A protein and the small-molecule ligand that binds it are described below.
Small molecule (SMILES): COC(=O)CN1CCN(c2nccs2)CC1

Binding-site contacts:
Ligand atom C8 contacts residue TYR72 of chain 1.B at 3.9 Å (hydrophobic).
Ligand atom N1 contacts residue THR11 of chain 1.B at 4.2 Å.
Ligand atom C1 contacts residue LYS92 of chain 1.B at 3.9 Å.
Ligand atom C4 contacts residue THR11 of chain 1.B at 3.2 Å.
Ligand atom C4 contacts residue GLN74 of chain 1.B at 3.6 Å.
Ligand atom S contacts residue PHE93 of chain 1.B at 3.9 Å.
Ligand atom C5 contacts residue LYS92 of chain 1.B at 3.8 Å.
Ligand atom N1 contacts residue TYR72 of chain 1.B at 4.0 Å.
Ligand atom C4 contacts residue TYR72 of chain 1.B at 3.4 Å (hydrophobic).
Ligand atom C9 contacts residue TYR72 of chain 1.B at 3.9 Å (hydrophobic).
Ligand atom S contacts residue GLU87 of chain 1.B at 3.8 Å.
Ligand atom N2 contacts residue TYR72 of chain 1.B at 4.0 Å.
Ligand atom N2 contacts residue THR11 of chain 1.B at 4.0 Å.
Ligand atom C7 contacts residue THR11 of chain 1.B at 4.4 Å.
Ligand atom C3 contacts residue GLN74 of chain 1.B at 3.4 Å.
Ligand atom C9 contacts residue PRO9 of chain 1.B at 3.7 Å (hydrophobic).
Ligand atom N2 contacts residue ILE96 of chain 1.B at 4.0 Å.
Ligand atom C7 contacts residue TYR72 of chain 1.B at 3.9 Å (hydrophobic).
Ligand atom C8 contacts residue ILE96 of chain 1.B at 3.5 Å (hydrophobic).
Ligand atom N contacts residue LYS92 of chain 1.B at 4.5 Å.
Ligand atom C8 contacts residue PRO9 of chain 1.B at 3.6 Å (hydrophobic).
Ligand atom C6 contacts residue LYS92 of chain 1.B at 3.3 Å.
Ligand atom N contacts residue TYR72 of chain 1.B at 4.5 Å.
Ligand atom C3 contacts residue TYR72 of chain 1.B at 4.5 Å (hydrophobic).
Ligand atom C6 contacts residue GLU87 of chain 1.B at 4.4 Å.
Ligand atom O1 contacts residue LYS92 of chain 1.B at 2.8 Å (salt-bridge).
Ligand atom C9 contacts residue ILE96 of chain 1.B at 4.0 Å (hydrophobic).
Ligand atom C3 contacts residue THR11 of chain 1.B at 4.0 Å.
Ligand atom C5 contacts residue GLU87 of chain 1.B at 3.6 Å.
Ligand atom C9 contacts residue PHE93 of chain 1.B at 3.4 Å (hydrophobic).
Ligand atom S contacts residue TYR72 of chain 1.B at 3.6 Å.

Sequence of chain 1.B:
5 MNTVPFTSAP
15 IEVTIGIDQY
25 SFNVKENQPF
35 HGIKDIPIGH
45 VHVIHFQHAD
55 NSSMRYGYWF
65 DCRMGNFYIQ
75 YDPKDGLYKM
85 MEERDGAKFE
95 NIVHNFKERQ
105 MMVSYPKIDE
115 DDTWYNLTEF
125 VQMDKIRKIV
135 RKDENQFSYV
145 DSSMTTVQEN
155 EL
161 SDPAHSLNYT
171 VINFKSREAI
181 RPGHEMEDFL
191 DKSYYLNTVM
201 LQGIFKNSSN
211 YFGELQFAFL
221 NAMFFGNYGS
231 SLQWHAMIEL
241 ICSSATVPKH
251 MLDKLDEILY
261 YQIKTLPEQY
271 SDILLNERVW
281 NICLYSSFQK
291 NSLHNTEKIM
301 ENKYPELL